Binding-site contacts:
Ligand atom O5 contacts residue ASN45 of chain 1.A at 2.3 Å (h-bond).
Ligand atom C8 contacts residue ASP324 of chain 1.A at 3.9 Å.
Ligand atom O6 contacts residue GLU49 of chain 1.A at 3.6 Å.
Ligand atom C8 contacts residue ARG53 of chain 1.A at 4.4 Å.
Ligand atom C8 contacts residue GLU49 of chain 1.A at 4.0 Å.
Ligand atom C3 contacts residue ASN45 of chain 1.A at 3.8 Å.
Ligand atom C5 contacts residue ASN45 of chain 1.A at 3.6 Å.
Ligand atom C1 contacts residue THR47 of chain 1.A at 4.4 Å.
Ligand atom N2 contacts residue ARG326 of chain 1.A at 4.0 Å.
Ligand atom N2 contacts residue ASN45 of chain 1.A at 3.0 Å (h-bond).
Ligand atom C5 contacts residue ASN50 of chain 1.A at 4.3 Å.
Ligand atom C7 contacts residue ARG326 of chain 1.A at 3.9 Å.
Ligand atom C6 contacts residue THR47 of chain 1.A at 4.3 Å.
Ligand atom O5 contacts residue THR47 of chain 1.A at 4.1 Å.
Ligand atom C1 contacts residue ASN50 of chain 1.A at 4.0 Å.
Ligand atom C1 contacts residue ASN45 of chain 1.A at 1.4 Å.
Ligand atom O5 contacts residue ASN50 of chain 1.A at 3.2 Å (h-bond).
Ligand atom C7 contacts residue ASN45 of chain 1.A at 3.6 Å.
Ligand atom C4 contacts residue ASN45 of chain 1.A at 4.2 Å.
Ligand atom C6 contacts residue ASN50 of chain 1.A at 3.6 Å.
Ligand atom O6 contacts residue ARG53 of chain 1.A at 4.2 Å.
Ligand atom C8 contacts residue ARG326 of chain 1.A at 3.5 Å.
Ligand atom C2 contacts residue ASN45 of chain 1.A at 2.4 Å.
Ligand atom C6 contacts residue ARG53 of chain 1.A at 4.0 Å.
Ligand atom O7 contacts residue ASN45 of chain 1.A at 3.7 Å.
Ligand atom O6 contacts residue ASN50 of chain 1.A at 3.2 Å (h-bond).
Ligand atom O6 contacts residue THR47 of chain 1.A at 3.2 Å (h-bond).

Sequence of chain 1.A:
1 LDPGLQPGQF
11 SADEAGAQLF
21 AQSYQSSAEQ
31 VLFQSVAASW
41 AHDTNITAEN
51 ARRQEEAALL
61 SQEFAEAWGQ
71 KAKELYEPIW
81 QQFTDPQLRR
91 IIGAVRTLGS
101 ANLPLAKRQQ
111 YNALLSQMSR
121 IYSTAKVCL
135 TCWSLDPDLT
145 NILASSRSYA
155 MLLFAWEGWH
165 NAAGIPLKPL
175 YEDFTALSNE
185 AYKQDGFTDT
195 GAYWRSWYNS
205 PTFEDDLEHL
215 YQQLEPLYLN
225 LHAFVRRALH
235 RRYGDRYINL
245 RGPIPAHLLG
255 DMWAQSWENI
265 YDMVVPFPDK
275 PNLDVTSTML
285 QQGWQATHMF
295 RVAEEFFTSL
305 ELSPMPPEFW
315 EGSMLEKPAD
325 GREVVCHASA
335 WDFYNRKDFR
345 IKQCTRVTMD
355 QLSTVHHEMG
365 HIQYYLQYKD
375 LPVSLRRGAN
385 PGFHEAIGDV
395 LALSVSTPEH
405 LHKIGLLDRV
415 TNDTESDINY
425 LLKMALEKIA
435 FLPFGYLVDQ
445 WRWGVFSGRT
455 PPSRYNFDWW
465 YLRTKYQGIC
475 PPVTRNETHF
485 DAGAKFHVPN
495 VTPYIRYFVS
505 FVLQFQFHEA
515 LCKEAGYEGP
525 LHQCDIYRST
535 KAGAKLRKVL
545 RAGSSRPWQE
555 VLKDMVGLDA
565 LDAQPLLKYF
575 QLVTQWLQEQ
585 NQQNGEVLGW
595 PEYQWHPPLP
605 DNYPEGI

A protein and the small-molecule ligand that binds it are described below.
Small molecule (SMILES): CC(=O)N[C@H]1[C@H](O[C@H]2[C@H](O)[C@@H](NC(C)=O)CO[C@@H]2CO)O[C@H](CO)[C@@H](O)[C@@H]1O